Binding-site contacts:
Ligand atom N6 contacts residue DT5 of chain 1.C at 3.0 Å (h-bond).
Ligand atom N6 contacts residue DT2 of chain 1.C at 3.1 Å (h-bond).
Ligand atom N3 contacts residue DG6 of chain 1.C at 3.3 Å (h-bond).
Ligand atom OP2 contacts residue NA1 of chain 1.F at 3.5 Å (h-bond).
Ligand atom O2 contacts residue DA3 of chain 1.C at 3.4 Å.
Ligand atom OP2 contacts residue ARG110 of chain 1.A at 3.1 Å (salt-bridge).
Ligand atom C2' contacts residue D3T1 of chain 1.D at 3.3 Å.
Ligand atom N1 contacts residue DC4 of chain 1.C at 2.9 Å (h-bond).
Ligand atom C6 contacts residue D3T1 of chain 1.D at 3.1 Å.
Ligand atom O4 contacts residue DA3 of chain 1.C at 3.1 Å (h-bond).
Ligand atom OP2 contacts residue GLY108 of chain 1.A at 3.5 Å.
Ligand atom N1 contacts residue DG6 of chain 1.C at 3.5 Å (h-bond).
Ligand atom N2 contacts residue DC4 of chain 1.C at 2.9 Å (h-bond).
Ligand atom OP1 contacts residue HIS105 of chain 1.A at 3.4 Å.
Ligand atom OP1 contacts residue ALA111 of chain 1.A at 2.8 Å (h-bond).
Ligand atom C2 contacts residue DG6 of chain 1.C at 3.4 Å.
Ligand atom N6 contacts residue D3T1 of chain 1.D at 3.2 Å (h-bond).
Ligand atom O2 contacts residue DG6 of chain 1.C at 2.8 Å (h-bond).
Ligand atom OP1 contacts residue ARG110 of chain 1.A at 2.6 Å (salt-bridge).
Ligand atom N1 contacts residue DT5 of chain 1.C at 2.9 Å (h-bond).
Ligand atom C5' contacts residue ASP273 of chain 1.A at 3.2 Å.
Ligand atom N1 contacts residue DT2 of chain 1.C at 2.8 Å (h-bond).
Ligand atom N4 contacts residue DG6 of chain 1.C at 3.0 Å (h-bond).
Ligand atom C6 contacts residue DA3 of chain 1.C at 3.4 Å.
Ligand atom P contacts residue NA1 of chain 1.F at 3.5 Å.
Ligand atom C4' contacts residue ASP273 of chain 1.A at 3.3 Å.
Ligand atom OP1 contacts residue NA1 of chain 1.F at 2.6 Å (h-bond).
Ligand atom O3' contacts residue GLY106 of chain 1.A at 3.5 Å.
Ligand atom N1 contacts residue DA3 of chain 1.C at 3.4 Å (h-bond).
Ligand atom OP1 contacts residue GLY106 of chain 1.A at 2.7 Å (h-bond).
Ligand atom O3' contacts residue HIS105 of chain 1.A at 3.3 Å.
Ligand atom N3 contacts residue DA3 of chain 1.C at 2.8 Å (h-bond).
Ligand atom OP1 contacts residue GLY108 of chain 1.A at 3.1 Å (h-bond).
Ligand atom O5' contacts residue GLY108 of chain 1.A at 3.3 Å (h-bond).
Ligand atom N7 contacts residue D3T1 of chain 1.D at 3.5 Å (h-bond).
Ligand atom C5 contacts residue D3T1 of chain 1.D at 3.2 Å.
Ligand atom N3 contacts residue DG6 of chain 1.C at 2.9 Å (h-bond).
Ligand atom OP1 contacts residue ARG271 of chain 1.A at 2.5 Å (salt-bridge).
Ligand atom C2 contacts residue DT2 of chain 1.C at 3.4 Å.
Ligand atom O6 contacts residue DC4 of chain 1.C at 2.9 Å (h-bond).

Sequence of chain 1.A:
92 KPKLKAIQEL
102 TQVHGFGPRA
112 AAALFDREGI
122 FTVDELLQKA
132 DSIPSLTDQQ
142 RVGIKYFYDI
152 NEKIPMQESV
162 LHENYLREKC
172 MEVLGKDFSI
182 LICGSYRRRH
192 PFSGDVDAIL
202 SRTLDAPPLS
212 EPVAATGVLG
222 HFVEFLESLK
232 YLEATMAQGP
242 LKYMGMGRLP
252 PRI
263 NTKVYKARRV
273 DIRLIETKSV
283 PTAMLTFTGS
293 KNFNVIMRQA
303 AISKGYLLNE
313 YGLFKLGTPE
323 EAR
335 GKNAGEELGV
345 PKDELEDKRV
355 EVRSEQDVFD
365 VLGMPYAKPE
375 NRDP

The small molecule below binds the protein below.
Small molecule (SMILES): Cc1cn([C@H]2C[C@H](O[P](=O)(O)OC[C@H]3O[C@@H](n4cnc5c(N)ncnc54)C[C@@H]3O)[C@@H](CO[P](=O)(O)O[C@H]3C[C@H](n4cnc5c(=O)nc(N)[nH]c54)O[C@@H]3CO[P](=O)(O)O[C@H]3C[C@H](n4cnc5c(N)ncnc54)O[C@@H]3CO[P](=O)(O)O[C@H]3C[C@H](n4ccc(N)nc4=O)O[C@@H]3CO)O2)c(=O)[nH]c1=O